Sequence of chain 1.K:
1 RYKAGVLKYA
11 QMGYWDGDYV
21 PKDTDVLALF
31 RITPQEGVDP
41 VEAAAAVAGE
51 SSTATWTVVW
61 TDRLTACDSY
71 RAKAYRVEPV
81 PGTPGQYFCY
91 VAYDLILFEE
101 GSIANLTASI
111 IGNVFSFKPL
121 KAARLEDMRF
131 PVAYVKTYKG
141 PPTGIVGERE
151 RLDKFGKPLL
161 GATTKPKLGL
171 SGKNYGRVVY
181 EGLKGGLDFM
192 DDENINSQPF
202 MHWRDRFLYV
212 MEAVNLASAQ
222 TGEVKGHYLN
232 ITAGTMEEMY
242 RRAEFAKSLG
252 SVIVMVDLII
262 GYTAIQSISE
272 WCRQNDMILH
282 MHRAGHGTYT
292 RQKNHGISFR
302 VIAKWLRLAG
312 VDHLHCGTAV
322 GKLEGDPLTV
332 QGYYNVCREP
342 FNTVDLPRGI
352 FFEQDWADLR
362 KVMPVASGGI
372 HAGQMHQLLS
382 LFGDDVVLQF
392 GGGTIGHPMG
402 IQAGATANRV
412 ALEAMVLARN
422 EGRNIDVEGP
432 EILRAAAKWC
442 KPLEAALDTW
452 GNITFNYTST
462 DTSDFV

Binding-site contacts:
Ligand atom O7 contacts residue LYS167 of chain 1.C at 2.8 Å (salt-bridge).
Ligand atom O2P contacts residue TRP56 of chain 1.K at 3.2 Å.
Ligand atom O4P contacts residue HIS316 of chain 1.C at 3.5 Å (h-bond).
Ligand atom O4 contacts residue GLY369 of chain 1.C at 3.4 Å (h-bond).
Ligand atom O5 contacts residue LEU324 of chain 1.C at 3.4 Å.
Ligand atom O3 contacts residue GLU194 of chain 1.C at 3.5 Å (salt-bridge).
Ligand atom O2 contacts residue LYS165 of chain 1.C at 3.6 Å (salt-bridge).
Ligand atom O3P contacts residue TRP56 of chain 1.K at 3.5 Å.
Ligand atom C3 contacts residue MG1 of chain 1.T at 3.6 Å.
Ligand atom C contacts residue MG1 of chain 1.T at 3.6 Å.
Ligand atom O1P contacts residue GLY392 of chain 1.C at 3.1 Å (h-bond).
Ligand atom O7 contacts residue GLU50 of chain 1.K at 3.2 Å (salt-bridge).
Ligand atom O2 contacts residue KCX191 of chain 1.C at 3.6 Å (h-bond).
Ligand atom O5P contacts residue ARG284 of chain 1.C at 3.0 Å (salt-bridge).
Ligand atom O2 contacts residue THR163 of chain 1.C at 3.3 Å (h-bond).
Ligand atom C2 contacts residue MG1 of chain 1.T at 3.5 Å.
Ligand atom O3P contacts residue GLY393 of chain 1.C at 3.0 Å (h-bond).
Ligand atom O2P contacts residue GLY370 of chain 1.C at 3.1 Å (h-bond).
Ligand atom O1P contacts residue GLY393 of chain 1.C at 3.7 Å.
Ligand atom O2P contacts residue LYS323 of chain 1.C at 3.3 Å (salt-bridge).
Ligand atom O4P contacts residue SER368 of chain 1.C at 3.3 Å (h-bond).
Ligand atom O3P contacts residue LYS165 of chain 1.C at 3.5 Å.
Ligand atom C5 contacts residue ASN113 of chain 1.K at 3.5 Å.
Ligand atom C contacts residue GLU50 of chain 1.K at 3.5 Å.
Ligand atom O6 contacts residue LYS323 of chain 1.C at 3.3 Å (salt-bridge).
Ligand atom O4 contacts residue SER368 of chain 1.C at 3.3 Å.
Ligand atom O7 contacts residue ASN113 of chain 1.K at 3.4 Å (h-bond).
Ligand atom C5 contacts residue HIS283 of chain 1.C at 3.5 Å.
Ligand atom O3 contacts residue MG1 of chain 1.T at 2.6 Å.
Ligand atom O5 contacts residue ASN113 of chain 1.K at 3.5 Å (h-bond).
Ligand atom O7 contacts residue MG1 of chain 1.T at 2.8 Å.
Ligand atom O3 contacts residue KCX191 of chain 1.C at 2.7 Å (h-bond).
Ligand atom O3 contacts residue HIS283 of chain 1.C at 2.8 Å (h-bond).
Ligand atom O6 contacts residue GLU50 of chain 1.K at 3.0 Å (salt-bridge).
Ligand atom C3 contacts residue KCX191 of chain 1.C at 3.4 Å.
Ligand atom O2 contacts residue MG1 of chain 1.T at 2.7 Å.
Ligand atom O6P contacts residue ARG284 of chain 1.C at 3.3 Å.
Ligand atom O6P contacts residue HIS316 of chain 1.C at 3.4 Å.
Ligand atom O3P contacts residue GLY392 of chain 1.C at 3.6 Å.
Ligand atom O3P contacts residue THR55 of chain 1.K at 2.7 Å (h-bond).

The protein below binds the small molecule below.
Small molecule (SMILES): O=C(O)[C@@](O)(COP(=O)(O)O)[C@H](O)[C@H](O)COP(=O)(O)O

Sequence of chain 1.C:
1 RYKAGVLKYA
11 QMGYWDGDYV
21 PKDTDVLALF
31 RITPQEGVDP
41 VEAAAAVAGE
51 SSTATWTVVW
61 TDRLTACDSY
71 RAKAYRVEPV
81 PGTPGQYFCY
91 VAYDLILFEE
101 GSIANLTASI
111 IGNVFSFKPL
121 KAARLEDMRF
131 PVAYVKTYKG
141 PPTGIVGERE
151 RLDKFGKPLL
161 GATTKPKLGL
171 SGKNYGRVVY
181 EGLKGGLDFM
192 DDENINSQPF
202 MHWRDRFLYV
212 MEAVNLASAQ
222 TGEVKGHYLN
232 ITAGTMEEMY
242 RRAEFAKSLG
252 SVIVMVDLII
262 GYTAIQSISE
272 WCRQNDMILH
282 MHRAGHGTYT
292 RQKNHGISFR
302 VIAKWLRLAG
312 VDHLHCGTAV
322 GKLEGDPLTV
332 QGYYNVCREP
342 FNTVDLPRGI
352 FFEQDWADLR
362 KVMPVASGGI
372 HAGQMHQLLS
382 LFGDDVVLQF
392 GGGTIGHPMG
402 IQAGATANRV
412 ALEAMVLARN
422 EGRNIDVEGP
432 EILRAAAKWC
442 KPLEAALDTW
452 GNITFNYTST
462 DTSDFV